A small-molecule ligand and the protein it binds are described below.
Small molecule (SMILES): OC[C@H]1O[C@@H](O)[C@@H](O)[C@@H](O)[C@@H]1O

Sequence of chain 1.D:
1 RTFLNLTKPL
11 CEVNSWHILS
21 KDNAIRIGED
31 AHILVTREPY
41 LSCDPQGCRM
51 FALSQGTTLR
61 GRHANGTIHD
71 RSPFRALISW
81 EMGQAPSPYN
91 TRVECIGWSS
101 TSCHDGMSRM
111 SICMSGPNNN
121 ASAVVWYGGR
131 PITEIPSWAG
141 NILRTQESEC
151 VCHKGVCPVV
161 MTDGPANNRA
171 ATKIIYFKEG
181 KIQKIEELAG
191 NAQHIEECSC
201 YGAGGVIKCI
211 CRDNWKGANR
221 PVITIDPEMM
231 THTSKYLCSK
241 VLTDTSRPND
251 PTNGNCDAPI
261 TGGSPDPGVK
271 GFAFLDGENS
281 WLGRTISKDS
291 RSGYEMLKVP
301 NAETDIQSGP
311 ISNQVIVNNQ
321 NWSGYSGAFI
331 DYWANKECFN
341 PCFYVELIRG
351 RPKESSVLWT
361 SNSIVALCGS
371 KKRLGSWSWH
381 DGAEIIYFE

Binding-site contacts:
Ligand atom O5 contacts residue SER312 of chain 1.D at 3.9 Å.
Ligand atom O4 contacts residue PRO310 of chain 1.D at 4.0 Å.
Ligand atom C1 contacts residue ILE311 of chain 1.D at 4.4 Å (hydrophobic).
Ligand atom C5 contacts residue ILE311 of chain 1.D at 3.8 Å (hydrophobic).
Ligand atom C1 contacts residue ASN313 of chain 1.D at 4.0 Å.
Ligand atom C6 contacts residue SER312 of chain 1.D at 3.9 Å.
Ligand atom C5 contacts residue SER312 of chain 1.D at 3.9 Å.
Ligand atom C5 contacts residue NAG2 of chain 1.J at 4.0 Å.
Ligand atom O5 contacts residue NAG2 of chain 1.J at 2.6 Å (h-bond).
Ligand atom O5 contacts residue ILE311 of chain 1.D at 4.3 Å.
Ligand atom O2 contacts residue NAG2 of chain 1.J at 2.9 Å (h-bond).
Ligand atom C3 contacts residue NAG2 of chain 1.J at 4.3 Å.
Ligand atom C6 contacts residue PRO310 of chain 1.D at 4.1 Å (hydrophobic).
Ligand atom O5 contacts residue ASN313 of chain 1.D at 3.1 Å (h-bond).
Ligand atom C6 contacts residue ASN313 of chain 1.D at 4.0 Å.
Ligand atom C6 contacts residue ILE311 of chain 1.D at 4.1 Å (hydrophobic).
Ligand atom C5 contacts residue ASN313 of chain 1.D at 4.2 Å.
Ligand atom O6 contacts residue ASN313 of chain 1.D at 3.5 Å (h-bond).
Ligand atom C2 contacts residue NAG2 of chain 1.J at 3.0 Å.
Ligand atom C1 contacts residue NAG2 of chain 1.J at 2.2 Å.